Sequence of chain 1.B:
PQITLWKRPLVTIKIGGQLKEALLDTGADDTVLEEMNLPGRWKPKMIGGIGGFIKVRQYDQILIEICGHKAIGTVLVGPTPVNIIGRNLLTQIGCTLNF

Sequence of chain 1.A:
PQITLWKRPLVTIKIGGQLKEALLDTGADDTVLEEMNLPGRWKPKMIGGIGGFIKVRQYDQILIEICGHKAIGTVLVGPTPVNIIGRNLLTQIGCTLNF

Binding-site contacts:
Ligand atom C04 contacts residue PRO81 of chain 1.B at 3.5 Å (hydrophobic).
Ligand atom C07 contacts residue VAL32 of chain 1.B at 3.4 Å (hydrophobic).
Ligand atom C19 contacts residue ILE50 of chain 1.B at 3.6 Å (hydrophobic).
Ligand atom C18 contacts residue ILE50 of chain 1.B at 3.6 Å (hydrophobic).
Ligand atom C20 contacts residue PRO81 of chain 1.A at 3.5 Å (hydrophobic).
Ligand atom O36 contacts residue GLY27 of chain 1.A at 3.6 Å.
Ligand atom C35 contacts residue ILE84 of chain 1.B at 3.7 Å (hydrophobic).
Ligand atom O12 contacts residue ASP29 of chain 1.A at 2.7 Å (salt-bridge).
Ligand atom O15 contacts residue ASP30 of chain 1.A at 3.4 Å (salt-bridge).
Ligand atom C11 contacts residue GLY27 of chain 1.A at 3.5 Å.
Ligand atom O24 contacts residue ASP29 of chain 1.B at 3.0 Å (salt-bridge).
Ligand atom C43 contacts residue GLY27 of chain 1.B at 3.5 Å.
Ligand atom O37 contacts residue ALA28 of chain 1.A at 3.6 Å.
Ligand atom C35 contacts residue ASP25 of chain 1.B at 3.0 Å.
Ligand atom C19 contacts residue GLY49 of chain 1.B at 3.4 Å.
Ligand atom O36 contacts residue ASP25 of chain 1.B at 2.6 Å (salt-bridge).
Ligand atom C41 contacts residue ASP25 of chain 1.B at 3.1 Å.
Ligand atom C09 contacts residue ARG8 of chain 1.A at 3.2 Å.
Ligand atom C13 contacts residue GLY48 of chain 1.A at 3.2 Å.
Ligand atom C32 contacts residue ILE50 of chain 1.A at 3.7 Å (hydrophobic).
Ligand atom C44 contacts residue GLY27 of chain 1.B at 3.4 Å.
Ligand atom N45 contacts residue GLY27 of chain 1.B at 2.6 Å (h-bond).
Ligand atom N39 contacts residue GLY27 of chain 1.A at 3.2 Å (h-bond).
Ligand atom C07 contacts residue ILE50 of chain 1.A at 3.6 Å (hydrophobic).
Ligand atom C11 contacts residue ASP29 of chain 1.A at 3.6 Å.
Ligand atom O15 contacts residue ASP29 of chain 1.A at 3.6 Å.
Ligand atom C19 contacts residue PRO81 of chain 1.A at 3.2 Å (hydrophobic).
Ligand atom O02 contacts residue GLY48 of chain 1.B at 3.5 Å (h-bond).
Ligand atom C30 contacts residue GLY27 of chain 1.A at 3.3 Å.
Ligand atom C03 contacts residue PRO81 of chain 1.B at 3.4 Å (hydrophobic).
Ligand atom O36 contacts residue ASP25 of chain 1.A at 2.6 Å (salt-bridge).
Ligand atom N26 contacts residue GLY48 of chain 1.B at 3.1 Å (h-bond).
Ligand atom C10 contacts residue GLY48 of chain 1.A at 3.2 Å.
Ligand atom C09 contacts residue ASP29 of chain 1.B at 3.2 Å.
Ligand atom C33 contacts residue ILE84 of chain 1.B at 3.6 Å (hydrophobic).
Ligand atom C41 contacts residue ASP25 of chain 1.A at 3.3 Å.
Ligand atom C06 contacts residue ASP30 of chain 1.B at 3.2 Å.
Ligand atom C03 contacts residue ILE50 of chain 1.A at 3.5 Å (hydrophobic).
Ligand atom C43 contacts residue ASP25 of chain 1.A at 2.8 Å.
Ligand atom C03 contacts residue GLY49 of chain 1.A at 3.4 Å.

A small-molecule ligand and the protein it binds are described below.
Small molecule (SMILES): COC(=O)N[C@H](C(=O)N[C@@H](Cc1ccccc1)C[C@H](O)[C@H](Cc1ccccc1)NC(=O)O[C@H]1CO[C@H]2OCC[C@H]21)C1CCCC1